Binding-site contacts:
Ligand atom C6 contacts residue THR255 of chain 1.A at 4.3 Å.
Ligand atom O7 contacts residue ASN253 of chain 1.A at 3.4 Å (h-bond).
Ligand atom C2 contacts residue ASN253 of chain 1.A at 2.4 Å.
Ligand atom O5 contacts residue THR255 of chain 1.A at 3.6 Å (h-bond).
Ligand atom C8 contacts residue MET240 of chain 1.A at 4.0 Å (hydrophobic).
Ligand atom C4 contacts residue ASN253 of chain 1.A at 4.2 Å.
Ligand atom C7 contacts residue MET240 of chain 1.A at 4.3 Å (hydrophobic).
Ligand atom C5 contacts residue ASN253 of chain 1.A at 3.5 Å.
Ligand atom C8 contacts residue THR239 of chain 1.A at 3.7 Å.
Ligand atom C7 contacts residue ASN253 of chain 1.A at 3.4 Å.
Ligand atom C6 contacts residue ASN253 of chain 1.A at 4.2 Å.
Ligand atom N2 contacts residue ASN253 of chain 1.A at 3.0 Å (h-bond).
Ligand atom O7 contacts residue MET240 of chain 1.A at 4.2 Å.
Ligand atom C1 contacts residue ASN253 of chain 1.A at 1.3 Å.
Ligand atom C2 contacts residue THR255 of chain 1.A at 4.4 Å.
Ligand atom O5 contacts residue ASN253 of chain 1.A at 2.4 Å (h-bond).
Ligand atom C1 contacts residue THR255 of chain 1.A at 3.5 Å.
Ligand atom C3 contacts residue ASN253 of chain 1.A at 3.8 Å.
Ligand atom C5 contacts residue THR255 of chain 1.A at 3.6 Å.

A small-molecule ligand and the protein it binds are described below.
Small molecule (SMILES): CC(=O)N[C@@H]1[C@@H](O)[C@H](O)[C@@H](CO)O[C@H]1O

Sequence of chain 1.A:
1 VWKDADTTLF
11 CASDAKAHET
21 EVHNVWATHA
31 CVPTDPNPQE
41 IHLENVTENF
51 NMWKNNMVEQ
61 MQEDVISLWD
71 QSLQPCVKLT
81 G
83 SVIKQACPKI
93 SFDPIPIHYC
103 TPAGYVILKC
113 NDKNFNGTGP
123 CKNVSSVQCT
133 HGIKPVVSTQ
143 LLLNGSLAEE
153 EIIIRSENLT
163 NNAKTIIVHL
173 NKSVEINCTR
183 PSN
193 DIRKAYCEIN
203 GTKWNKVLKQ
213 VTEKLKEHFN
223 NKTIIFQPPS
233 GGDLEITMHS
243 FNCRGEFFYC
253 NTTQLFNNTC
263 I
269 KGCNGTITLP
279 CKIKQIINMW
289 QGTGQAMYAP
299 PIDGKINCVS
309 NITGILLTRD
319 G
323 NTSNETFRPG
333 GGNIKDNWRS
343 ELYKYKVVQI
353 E